A protein and the small-molecule ligand that binds it are described below.
Small molecule (SMILES): Cc1cc2n3c(c[nH]c(=O)c13)CN(C(=O)c1cccc3ccccc13)c1ccc(CS(C)(=O)=O)cc1-2

Sequence of chain 1.A:
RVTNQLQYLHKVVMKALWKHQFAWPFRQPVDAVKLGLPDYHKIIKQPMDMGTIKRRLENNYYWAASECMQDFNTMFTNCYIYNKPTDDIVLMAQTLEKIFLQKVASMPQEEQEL

Binding-site contacts:
Ligand atom C24 contacts residue LYS35 of chain 1.A at 3.8 Å.
Ligand atom C07 contacts residue LEU36 of chain 1.A at 3.8 Å (hydrophobic).
Ligand atom C29 contacts residue MET93 of chain 1.A at 3.8 Å (hydrophobic).
Ligand atom C31 contacts residue TRP25 of chain 1.A at 3.8 Å (hydrophobic).
Ligand atom C17 contacts residue TRP25 of chain 1.A at 3.5 Å (hydrophobic).
Ligand atom C15 contacts residue LEU36 of chain 1.A at 3.8 Å (hydrophobic).
Ligand atom C18 contacts residue TRP25 of chain 1.A at 3.7 Å (hydrophobic).
Ligand atom C09 contacts residue VAL31 of chain 1.A at 3.8 Å (hydrophobic).
Ligand atom C24 contacts residue GLN29 of chain 1.A at 3.7 Å.
Ligand atom C29 contacts residue PRO26 of chain 1.A at 3.8 Å (hydrophobic).
Ligand atom C02 contacts residue LEU38 of chain 1.A at 3.6 Å (hydrophobic).
Ligand atom C16 contacts residue LEU36 of chain 1.A at 3.6 Å (hydrophobic).
Ligand atom C06 contacts residue ILE90 of chain 1.A at 3.6 Å (hydrophobic).
Ligand atom C09 contacts residue ILE90 of chain 1.A at 3.1 Å (hydrophobic).
Ligand atom C05 contacts residue ILE90 of chain 1.A at 3.1 Å (hydrophobic).
Ligand atom O22 contacts residue LYS35 of chain 1.A at 3.0 Å.
Ligand atom C11 contacts residue ILE90 of chain 1.A at 3.7 Å (hydrophobic).
Ligand atom O10 contacts residue ASN84 of chain 1.A at 3.0 Å (h-bond).
Ligand atom C19 contacts residue PRO26 of chain 1.A at 3.8 Å (hydrophobic).
Ligand atom C13 contacts residue LEU36 of chain 1.A at 3.8 Å (hydrophobic).
Ligand atom O23 contacts residue LEU36 of chain 1.A at 3.9 Å.
Ligand atom N01 contacts residue TYR83 of chain 1.A at 3.8 Å.
Ligand atom C11 contacts residue PRO26 of chain 1.A at 3.9 Å (hydrophobic).
Ligand atom N04 contacts residue ILE90 of chain 1.A at 3.4 Å.
Ligand atom C29 contacts residue TRP25 of chain 1.A at 3.5 Å (hydrophobic).
Ligand atom C30 contacts residue TRP25 of chain 1.A at 3.2 Å (hydrophobic).
Ligand atom C11 contacts residue PHE27 of chain 1.A at 3.8 Å (hydrophobic).
Ligand atom C08 contacts residue ILE90 of chain 1.A at 3.5 Å (hydrophobic).
Ligand atom C18 contacts residue LEU36 of chain 1.A at 3.9 Å (hydrophobic).
Ligand atom C06 contacts residue ASN84 of chain 1.A at 3.5 Å.
Ligand atom C11 contacts residue VAL31 of chain 1.A at 3.6 Å (hydrophobic).
Ligand atom O22 contacts residue LEU36 of chain 1.A at 3.8 Å.
Ligand atom C02 contacts residue ASN84 of chain 1.A at 3.4 Å.
Ligand atom N01 contacts residue ASN84 of chain 1.A at 2.8 Å (h-bond).
Ligand atom C20 contacts residue TRP25 of chain 1.A at 3.6 Å (hydrophobic).
Ligand atom C17 contacts residue LEU36 of chain 1.A at 3.8 Å (hydrophobic).
Ligand atom O23 contacts residue GLN29 of chain 1.A at 3.9 Å.
Ligand atom C08 contacts residue PRO26 of chain 1.A at 3.1 Å (hydrophobic).
Ligand atom C09 contacts residue PRO26 of chain 1.A at 3.9 Å (hydrophobic).
Ligand atom C07 contacts residue ILE90 of chain 1.A at 3.7 Å (hydrophobic).